Sequence of chain 1.H:
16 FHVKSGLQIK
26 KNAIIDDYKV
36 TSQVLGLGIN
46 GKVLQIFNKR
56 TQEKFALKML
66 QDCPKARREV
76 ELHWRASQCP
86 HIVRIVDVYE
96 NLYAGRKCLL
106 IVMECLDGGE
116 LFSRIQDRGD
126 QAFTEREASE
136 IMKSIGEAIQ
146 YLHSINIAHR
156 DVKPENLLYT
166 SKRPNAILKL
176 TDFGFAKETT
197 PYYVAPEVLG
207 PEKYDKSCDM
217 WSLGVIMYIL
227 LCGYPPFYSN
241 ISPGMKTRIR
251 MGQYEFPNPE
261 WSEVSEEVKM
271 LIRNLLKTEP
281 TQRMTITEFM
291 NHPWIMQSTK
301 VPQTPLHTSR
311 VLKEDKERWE

Binding-site contacts:
Ligand atom C8 contacts residue LEU42 of chain 1.H at 3.8 Å (hydrophobic).
Ligand atom C17 contacts residue LEU111 of chain 1.H at 3.4 Å (hydrophobic).
Ligand atom N15 contacts residue ALA61 of chain 1.H at 3.8 Å.
Ligand atom N1 contacts residue LEU163 of chain 1.H at 3.7 Å.
Ligand atom O26 contacts residue LYS63 of chain 1.H at 3.3 Å (salt-bridge).
Ligand atom C3 contacts residue VAL48 of chain 1.H at 3.8 Å (hydrophobic).
Ligand atom C20 contacts residue LEU111 of chain 1.H at 3.7 Å (hydrophobic).
Ligand atom C2 contacts residue LEU163 of chain 1.H at 3.8 Å (hydrophobic).
Ligand atom C4 contacts residue VAL48 of chain 1.H at 3.7 Å (hydrophobic).
Ligand atom N16 contacts residue ASP112 of chain 1.H at 3.4 Å.
Ligand atom N15 contacts residue LEU111 of chain 1.H at 3.0 Å (h-bond).
Ligand atom C3 contacts residue MET108 of chain 1.H at 3.7 Å (hydrophobic).
Ligand atom C19 contacts residue LEU40 of chain 1.H at 3.7 Å (hydrophobic).
Ligand atom C21 contacts residue ASP112 of chain 1.H at 3.6 Å.
Ligand atom C13 contacts residue LEU163 of chain 1.H at 3.4 Å (hydrophobic).
Ligand atom C8 contacts residue ASN161 of chain 1.H at 3.3 Å.
Ligand atom C21 contacts residue LEU40 of chain 1.H at 3.6 Å (hydrophobic).
Ligand atom N16 contacts residue LEU111 of chain 1.H at 3.6 Å.
Ligand atom C11 contacts residue ALA61 of chain 1.H at 3.8 Å (hydrophobic).
Ligand atom C4 contacts residue THR176 of chain 1.H at 3.8 Å.
Ligand atom C6 contacts residue ASP177 of chain 1.H at 3.8 Å.
Ligand atom C14 contacts residue LEU111 of chain 1.H at 3.9 Å (hydrophobic).
Ligand atom C6 contacts residue THR176 of chain 1.H at 3.9 Å.
Ligand atom N7 contacts residue ASP177 of chain 1.H at 3.3 Å (salt-bridge).
Ligand atom C21 contacts residue LEU111 of chain 1.H at 3.8 Å (hydrophobic).
Ligand atom N16 contacts residue LEU40 of chain 1.H at 3.5 Å.
Ligand atom N7 contacts residue GLY43 of chain 1.H at 3.7 Å.
Ligand atom C19 contacts residue LEU111 of chain 1.H at 3.5 Å (hydrophobic).
Ligand atom N16 contacts residue CYS110 of chain 1.H at 3.9 Å.
Ligand atom C10 contacts residue ALA61 of chain 1.H at 3.4 Å (hydrophobic).
Ligand atom C8 contacts residue ASP177 of chain 1.H at 3.7 Å.
Ligand atom C22 contacts residue ASP112 of chain 1.H at 3.8 Å.
Ligand atom C18 contacts residue LEU111 of chain 1.H at 3.3 Å (hydrophobic).
Ligand atom C10 contacts residue LEU111 of chain 1.H at 3.5 Å (hydrophobic).
Ligand atom C12 contacts residue LEU163 of chain 1.H at 3.6 Å (hydrophobic).
Ligand atom C17 contacts residue ASP112 of chain 1.H at 3.9 Å.
Ligand atom C10 contacts residue GLU109 of chain 1.H at 3.2 Å.
Ligand atom C17 contacts residue CYS110 of chain 1.H at 3.6 Å (hydrophobic).
Ligand atom C17 contacts residue LEU40 of chain 1.H at 3.7 Å (hydrophobic).
Ligand atom O26 contacts residue ASP177 of chain 1.H at 3.4 Å (salt-bridge).

A protein and the small-molecule ligand that binds it are described below.
Small molecule (SMILES): O=C1NCCc2[nH]c(-c3ccnc(-c4cnc5ccccc5c4)c3)cc21